Sequence of chain 1.A:
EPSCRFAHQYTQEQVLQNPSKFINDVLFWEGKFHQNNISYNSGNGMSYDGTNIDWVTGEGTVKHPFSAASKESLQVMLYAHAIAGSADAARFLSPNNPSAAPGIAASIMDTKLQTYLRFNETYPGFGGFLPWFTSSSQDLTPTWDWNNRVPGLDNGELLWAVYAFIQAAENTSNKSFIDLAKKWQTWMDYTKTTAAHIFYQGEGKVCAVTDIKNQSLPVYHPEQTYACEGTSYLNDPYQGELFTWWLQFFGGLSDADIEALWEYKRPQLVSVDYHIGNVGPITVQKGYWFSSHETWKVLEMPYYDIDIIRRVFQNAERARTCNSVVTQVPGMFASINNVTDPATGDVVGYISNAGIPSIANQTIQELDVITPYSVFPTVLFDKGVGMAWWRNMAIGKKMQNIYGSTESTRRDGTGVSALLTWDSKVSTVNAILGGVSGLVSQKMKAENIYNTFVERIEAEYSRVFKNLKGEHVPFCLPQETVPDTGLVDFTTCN

Binding-site contacts:
Ligand atom C5 contacts residue ASP379 of chain 1.A at 4.4 Å.
Ligand atom C7 contacts residue ASN349 of chain 1.A at 3.1 Å.
Ligand atom C3 contacts residue ASN349 of chain 1.A at 3.8 Å.
Ligand atom C8 contacts residue ASN349 of chain 1.A at 4.3 Å.
Ligand atom C7 contacts residue TYR361 of chain 1.A at 4.5 Å (hydrophobic).
Ligand atom O7 contacts residue ASN349 of chain 1.A at 2.9 Å (h-bond).
Ligand atom N2 contacts residue ILE362 of chain 1.A at 4.2 Å.
Ligand atom C7 contacts residue ILE362 of chain 1.A at 4.1 Å (hydrophobic).
Ligand atom C1 contacts residue ASN349 of chain 1.A at 1.4 Å.
Ligand atom O7 contacts residue TYR361 of chain 1.A at 4.3 Å.
Ligand atom O5 contacts residue ASN349 of chain 1.A at 2.4 Å (h-bond).
Ligand atom N2 contacts residue GLU377 of chain 1.A at 3.0 Å (salt-bridge).
Ligand atom C2 contacts residue GLU377 of chain 1.A at 3.7 Å.
Ligand atom C1 contacts residue GLU377 of chain 1.A at 3.6 Å.
Ligand atom C4 contacts residue ASN349 of chain 1.A at 4.3 Å.
Ligand atom C2 contacts residue VAL359 of chain 1.A at 4.5 Å (hydrophobic).
Ligand atom C3 contacts residue GLU377 of chain 1.A at 3.7 Å.
Ligand atom C7 contacts residue GLU377 of chain 1.A at 3.7 Å.
Ligand atom N2 contacts residue ASN349 of chain 1.A at 2.9 Å (h-bond).
Ligand atom O7 contacts residue GLY360 of chain 1.A at 3.8 Å.
Ligand atom C8 contacts residue ILE362 of chain 1.A at 3.8 Å (hydrophobic).
Ligand atom C2 contacts residue ASN349 of chain 1.A at 2.5 Å.
Ligand atom O3 contacts residue GLU377 of chain 1.A at 4.2 Å.
Ligand atom C8 contacts residue TYR361 of chain 1.A at 3.4 Å (hydrophobic).
Ligand atom O5 contacts residue VAL359 of chain 1.A at 3.4 Å.
Ligand atom C1 contacts residue VAL359 of chain 1.A at 3.7 Å (hydrophobic).
Ligand atom O7 contacts residue VAL359 of chain 1.A at 4.2 Å.
Ligand atom O6 contacts residue ARG421 of chain 1.A at 3.9 Å.
Ligand atom C8 contacts residue GLU377 of chain 1.A at 3.4 Å.
Ligand atom O6 contacts residue VAL350 of chain 1.A at 3.8 Å.
Ligand atom C5 contacts residue ASN349 of chain 1.A at 3.7 Å.

This protein binds this small molecule.
Small molecule (SMILES): CC(=O)N[C@@H]1[C@@H](O)[C@H](O)[C@@H](CO)O[C@H]1O